Binding-site contacts:
Ligand atom C5 contacts residue PHE91 of chain 1.A at 4.4 Å (hydrophobic).
Ligand atom O2 contacts residue LYS61 of chain 1.A at 4.3 Å.
Ligand atom O1 contacts residue HIS157 of chain 1.A at 3.3 Å.
Ligand atom C1 contacts residue TRP96 of chain 1.A at 3.8 Å (hydrophobic).
Ligand atom S1 contacts residue HIS157 of chain 1.A at 4.4 Å.
Ligand atom O3 contacts residue GLU146 of chain 1.A at 3.1 Å (salt-bridge).
Ligand atom C10 contacts residue GLU146 of chain 1.A at 4.4 Å.
Ligand atom O3 contacts residue PHE91 of chain 1.A at 4.2 Å.
Ligand atom O2 contacts residue PHE91 of chain 1.A at 3.4 Å.
Ligand atom S1 contacts residue LYS61 of chain 1.A at 4.1 Å.
Ligand atom C9 contacts residue ARG219 of chain 1.A at 4.2 Å.
Ligand atom C2 contacts residue PHE91 of chain 1.A at 3.8 Å (hydrophobic).
Ligand atom C5 contacts residue ALA145 of chain 1.A at 4.1 Å (hydrophobic).
Ligand atom C10 contacts residue ARG219 of chain 1.A at 4.2 Å.
Ligand atom C6 contacts residue GLU146 of chain 1.A at 3.9 Å.
Ligand atom C1 contacts residue ALA145 of chain 1.A at 4.0 Å (hydrophobic).
Ligand atom O2 contacts residue TYR88 of chain 1.A at 3.6 Å.
Ligand atom C8 contacts residue TYR88 of chain 1.A at 3.8 Å (hydrophobic).
Ligand atom C2 contacts residue GLU146 of chain 1.A at 4.1 Å.
Ligand atom O1 contacts residue PRO121 of chain 1.A at 4.2 Å.
Ligand atom C10 contacts residue HIS157 of chain 1.A at 3.6 Å.
Ligand atom O3 contacts residue HIS157 of chain 1.A at 3.6 Å.
Ligand atom C9 contacts residue HIS157 of chain 1.A at 4.0 Å.
Ligand atom O2 contacts residue PRO121 of chain 1.A at 4.0 Å.
Ligand atom S1 contacts residue TYR88 of chain 1.A at 4.4 Å.
Ligand atom C5 contacts residue TYR88 of chain 1.A at 4.0 Å (hydrophobic).
Ligand atom C5 contacts residue LEU92 of chain 1.A at 3.7 Å (hydrophobic).
Ligand atom O1 contacts residue LYS61 of chain 1.A at 3.1 Å.
Ligand atom C9 contacts residue PRO121 of chain 1.A at 3.9 Å (hydrophobic).
Ligand atom O3 contacts residue ARG219 of chain 1.A at 3.3 Å (salt-bridge).
Ligand atom N1 contacts residue LEU92 of chain 1.A at 4.3 Å.
Ligand atom C7 contacts residue PHE91 of chain 1.A at 4.1 Å (hydrophobic).
Ligand atom S1 contacts residue PHE91 of chain 1.A at 4.3 Å.
Ligand atom C9 contacts residue PHE91 of chain 1.A at 3.9 Å (hydrophobic).
Ligand atom C4 contacts residue TYR88 of chain 1.A at 3.8 Å (hydrophobic).
Ligand atom C3 contacts residue PHE91 of chain 1.A at 4.3 Å (hydrophobic).
Ligand atom C1 contacts residue PHE91 of chain 1.A at 3.8 Å (hydrophobic).
Ligand atom N1 contacts residue TYR88 of chain 1.A at 3.2 Å (h-bond).
Ligand atom S1 contacts residue PRO121 of chain 1.A at 4.2 Å.
Ligand atom C1 contacts residue LEU92 of chain 1.A at 4.3 Å (hydrophobic).

Sequence of chain 1.A:
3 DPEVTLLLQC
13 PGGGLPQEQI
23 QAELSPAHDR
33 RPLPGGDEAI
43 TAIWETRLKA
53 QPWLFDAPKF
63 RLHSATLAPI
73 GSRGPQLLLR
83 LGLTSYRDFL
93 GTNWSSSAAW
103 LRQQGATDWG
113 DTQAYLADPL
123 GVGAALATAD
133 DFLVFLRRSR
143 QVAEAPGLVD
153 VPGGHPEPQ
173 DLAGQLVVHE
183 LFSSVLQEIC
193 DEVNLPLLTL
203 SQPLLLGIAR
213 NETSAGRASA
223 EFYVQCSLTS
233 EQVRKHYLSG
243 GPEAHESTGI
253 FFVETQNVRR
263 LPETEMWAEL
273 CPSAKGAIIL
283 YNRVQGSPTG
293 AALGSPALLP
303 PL

This protein binds this small molecule.
Small molecule (SMILES): O=S1(=O)C[C@H](NCc2cccnc2)[C@@H](O)C1